A protein and the small-molecule ligand that binds it are described below.
Small molecule (SMILES): CC(=O)N[C@H]1[C@H](O[C@H]2[C@H](O)[C@@H](NC(C)=O)CO[C@@H]2CO)O[C@H](CO)[C@@H](O[C@@H]2O[C@H](CO[C@H]3O[C@H](CO)[C@@H](O)[C@H](O)[C@@H]3O)[C@@H](O)[C@H](O[C@H]3O[C@H](CO)[C@@H](O)[C@H](O)[C@@H]3O)[C@@H]2O)[C@@H]1O

Sequence of chain 1.C:
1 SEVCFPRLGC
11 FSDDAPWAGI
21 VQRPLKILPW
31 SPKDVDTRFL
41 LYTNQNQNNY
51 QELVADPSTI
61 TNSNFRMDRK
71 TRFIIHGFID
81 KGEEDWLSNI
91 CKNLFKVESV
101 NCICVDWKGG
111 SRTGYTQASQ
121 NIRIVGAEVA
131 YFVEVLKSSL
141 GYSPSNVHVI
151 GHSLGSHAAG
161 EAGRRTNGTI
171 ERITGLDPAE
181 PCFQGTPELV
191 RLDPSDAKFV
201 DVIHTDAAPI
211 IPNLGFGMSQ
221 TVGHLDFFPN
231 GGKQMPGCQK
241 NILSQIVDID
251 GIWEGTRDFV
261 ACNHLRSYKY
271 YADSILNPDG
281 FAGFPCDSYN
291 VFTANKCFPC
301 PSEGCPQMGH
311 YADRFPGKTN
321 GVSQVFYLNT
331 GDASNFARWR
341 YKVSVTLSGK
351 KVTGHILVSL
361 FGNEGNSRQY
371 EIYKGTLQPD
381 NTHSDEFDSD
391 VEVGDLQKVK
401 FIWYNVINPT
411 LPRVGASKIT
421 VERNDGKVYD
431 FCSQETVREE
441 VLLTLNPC

Sequence of chain 1.A:
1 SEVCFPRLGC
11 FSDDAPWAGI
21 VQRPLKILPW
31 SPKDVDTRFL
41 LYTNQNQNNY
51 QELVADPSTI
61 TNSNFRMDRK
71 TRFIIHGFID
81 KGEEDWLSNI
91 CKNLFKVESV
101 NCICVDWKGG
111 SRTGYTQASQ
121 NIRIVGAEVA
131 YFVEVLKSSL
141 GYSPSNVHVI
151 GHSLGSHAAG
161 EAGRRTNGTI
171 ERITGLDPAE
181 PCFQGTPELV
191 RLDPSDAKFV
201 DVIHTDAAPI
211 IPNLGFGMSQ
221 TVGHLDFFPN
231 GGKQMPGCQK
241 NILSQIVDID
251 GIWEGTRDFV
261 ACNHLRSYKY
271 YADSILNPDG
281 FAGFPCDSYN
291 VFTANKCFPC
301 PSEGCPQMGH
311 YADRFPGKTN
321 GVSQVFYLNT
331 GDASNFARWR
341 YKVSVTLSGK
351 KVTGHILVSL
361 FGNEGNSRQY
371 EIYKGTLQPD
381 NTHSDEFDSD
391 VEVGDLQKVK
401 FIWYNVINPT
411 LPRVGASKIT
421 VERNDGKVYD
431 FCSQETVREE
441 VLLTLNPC

Binding-site contacts:
Ligand atom O7 contacts residue ASN167 of chain 1.A at 2.3 Å (h-bond).
Ligand atom C7 contacts residue ASN167 of chain 1.A at 2.6 Å.
Ligand atom C1 contacts residue ASN167 of chain 1.A at 1.1 Å.
Ligand atom O7 contacts residue ASP287 of chain 1.C at 3.8 Å.
Ligand atom C1 contacts residue ARG164 of chain 1.A at 3.2 Å.
Ligand atom O6 contacts residue ARG164 of chain 1.A at 4.0 Å.
Ligand atom O3 contacts residue ASP287 of chain 1.C at 2.8 Å (salt-bridge).
Ligand atom C8 contacts residue THR166 of chain 1.A at 4.0 Å.
Ligand atom C5 contacts residue ARG164 of chain 1.A at 2.9 Å.
Ligand atom C5 contacts residue ASN167 of chain 1.A at 3.7 Å.
Ligand atom N2 contacts residue GLU134 of chain 1.A at 3.8 Å.
Ligand atom C6 contacts residue ASP287 of chain 1.C at 3.8 Å.
Ligand atom N2 contacts residue ASP287 of chain 1.C at 2.9 Å.
Ligand atom C8 contacts residue ASP287 of chain 1.C at 3.2 Å.
Ligand atom C5 contacts residue ASP287 of chain 1.C at 3.7 Å.
Ligand atom O5 contacts residue ARG164 of chain 1.A at 2.1 Å (salt-bridge).
Ligand atom C4 contacts residue ARG164 of chain 1.A at 3.2 Å.
Ligand atom C8 contacts residue GLU134 of chain 1.A at 3.7 Å.
Ligand atom O2 contacts residue LEU189 of chain 1.A at 4.1 Å.
Ligand atom C6 contacts residue ARG164 of chain 1.A at 3.5 Å.
Ligand atom C3 contacts residue ASN167 of chain 1.A at 3.4 Å.
Ligand atom C6 contacts residue ASP287 of chain 1.C at 4.0 Å.
Ligand atom C7 contacts residue ASP287 of chain 1.C at 3.2 Å.
Ligand atom O4 contacts residue VAL325 of chain 1.C at 3.2 Å.
Ligand atom O3 contacts residue THR221 of chain 1.C at 3.6 Å.
Ligand atom C8 contacts residue ASN167 of chain 1.A at 3.9 Å.
Ligand atom O6 contacts residue ARG165 of chain 1.A at 3.2 Å (salt-bridge).
Ligand atom C2 contacts residue ASN167 of chain 1.A at 2.3 Å.
Ligand atom O2 contacts residue ARG164 of chain 1.A at 3.6 Å.
Ligand atom O6 contacts residue ASP287 of chain 1.C at 3.0 Å (salt-bridge).
Ligand atom C2 contacts residue ARG164 of chain 1.A at 3.9 Å.
Ligand atom C7 contacts residue THR166 of chain 1.A at 4.1 Å.
Ligand atom O4 contacts residue ARG164 of chain 1.A at 4.0 Å.
Ligand atom O7 contacts residue THR166 of chain 1.A at 3.7 Å.
Ligand atom O5 contacts residue ASP287 of chain 1.C at 3.9 Å.
Ligand atom C3 contacts residue ASP287 of chain 1.C at 3.8 Å.
Ligand atom C8 contacts residue LYS137 of chain 1.A at 3.7 Å.
Ligand atom C2 contacts residue ASP287 of chain 1.C at 3.6 Å.
Ligand atom O5 contacts residue ASN167 of chain 1.A at 2.4 Å (h-bond).
Ligand atom N2 contacts residue ASN167 of chain 1.A at 2.6 Å (h-bond).